Binding-site contacts:
Ligand atom CAG contacts residue ASN62 of chain 1.B at 3.8 Å.
Ligand atom CAG contacts residue ILE106 of chain 1.A at 4.0 Å (hydrophobic).
Ligand atom CAJ contacts residue ASN62 of chain 1.B at 3.6 Å.
Ligand atom OAE contacts residue ILE108 of chain 1.A at 3.8 Å.
Ligand atom N contacts residue TYR75 of chain 1.A at 3.6 Å.
Ligand atom OAC contacts residue VAL64 of chain 1.B at 4.1 Å.
Ligand atom CA contacts residue TYR75 of chain 1.A at 3.1 Å (hydrophobic).
Ligand atom O contacts residue ASN62 of chain 1.B at 3.3 Å.
Ligand atom C contacts residue TYR54 of chain 1.B at 3.6 Å (hydrophobic).
Ligand atom CAG contacts residue ILE108 of chain 1.A at 4.0 Å (hydrophobic).
Ligand atom OXT contacts residue TYR21 of chain 1.A at 2.7 Å (h-bond).
Ligand atom N contacts residue THR58 of chain 1.B at 4.1 Å.
Ligand atom CAJ contacts residue SER63 of chain 1.B at 3.2 Å.
Ligand atom C contacts residue ASN71 of chain 1.A at 3.2 Å.
Ligand atom O contacts residue ASN71 of chain 1.A at 3.3 Å (h-bond).
Ligand atom CAK contacts residue ASN62 of chain 1.B at 4.2 Å.
Ligand atom OXT contacts residue ASN71 of chain 1.A at 3.0 Å (h-bond).
Ligand atom OAC contacts residue SER63 of chain 1.B at 2.6 Å (h-bond).
Ligand atom CAK contacts residue ASN71 of chain 1.A at 3.7 Å.
Ligand atom CAK contacts residue TYR75 of chain 1.A at 4.1 Å (hydrophobic).
Ligand atom C contacts residue ILE55 of chain 1.B at 3.5 Å (hydrophobic).
Ligand atom CA contacts residue TYR21 of chain 1.A at 3.9 Å (hydrophobic).
Ligand atom CA contacts residue ASN71 of chain 1.A at 4.0 Å.
Ligand atom CAK contacts residue ILE106 of chain 1.A at 4.2 Å (hydrophobic).
Ligand atom CAA contacts residue MET74 of chain 1.A at 3.9 Å (hydrophobic).
Ligand atom O contacts residue TYR54 of chain 1.B at 2.6 Å (h-bond).
Ligand atom OAC contacts residue ASN62 of chain 1.B at 3.4 Å.
Ligand atom OAE contacts residue SER63 of chain 1.B at 2.7 Å (h-bond).
Ligand atom OXT contacts residue ILE55 of chain 1.B at 3.6 Å.
Ligand atom OAC contacts residue ASN71 of chain 1.A at 3.2 Å (h-bond).
Ligand atom CAJ contacts residue ASN71 of chain 1.A at 4.2 Å.
Ligand atom OXT contacts residue TYR54 of chain 1.B at 3.4 Å.
Ligand atom CAA contacts residue ILE106 of chain 1.A at 3.5 Å (hydrophobic).
Ligand atom CA contacts residue ILE55 of chain 1.B at 3.7 Å (hydrophobic).
Ligand atom CAJ contacts residue ILE108 of chain 1.A at 3.9 Å (hydrophobic).
Ligand atom C contacts residue TYR21 of chain 1.A at 3.6 Å (hydrophobic).
Ligand atom N contacts residue ASN62 of chain 1.B at 3.3 Å (h-bond).
Ligand atom OAE contacts residue ASN62 of chain 1.B at 3.3 Å.
Ligand atom OAC contacts residue ILE108 of chain 1.A at 3.9 Å.
Ligand atom CAA contacts residue TYR75 of chain 1.A at 3.3 Å (hydrophobic).

Sequence of chain 1.B:
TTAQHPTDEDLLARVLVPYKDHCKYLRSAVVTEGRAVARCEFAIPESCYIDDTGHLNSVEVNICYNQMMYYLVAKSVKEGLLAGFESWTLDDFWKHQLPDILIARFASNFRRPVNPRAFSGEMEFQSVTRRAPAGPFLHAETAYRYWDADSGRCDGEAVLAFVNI

This protein binds this small molecule.
Small molecule (SMILES): C[C@H](CC(=O)O)NCC(=O)O

Sequence of chain 1.A:
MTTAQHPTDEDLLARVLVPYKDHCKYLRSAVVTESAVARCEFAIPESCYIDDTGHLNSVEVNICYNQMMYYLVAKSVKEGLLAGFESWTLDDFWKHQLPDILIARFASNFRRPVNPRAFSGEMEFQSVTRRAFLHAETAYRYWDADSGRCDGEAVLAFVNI